Sequence of chain 1.C:
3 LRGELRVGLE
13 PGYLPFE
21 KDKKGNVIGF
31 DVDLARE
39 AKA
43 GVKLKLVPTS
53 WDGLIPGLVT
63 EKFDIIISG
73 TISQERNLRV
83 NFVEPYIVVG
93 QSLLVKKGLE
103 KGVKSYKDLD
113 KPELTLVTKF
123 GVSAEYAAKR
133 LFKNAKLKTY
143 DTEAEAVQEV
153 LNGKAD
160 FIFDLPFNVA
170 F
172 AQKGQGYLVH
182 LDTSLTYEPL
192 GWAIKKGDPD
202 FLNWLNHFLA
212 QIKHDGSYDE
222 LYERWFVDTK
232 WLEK

The protein below binds the small molecule below.
Small molecule (SMILES): N[C@@H](CCCC[NH3+])C(=O)O

Binding-site contacts:
Ligand atom N contacts residue GLY71 of chain 1.C at 2.6 Å (h-bond).
Ligand atom NZ contacts residue TRP53 of chain 1.C at 3.8 Å.
Ligand atom N contacts residue THR73 of chain 1.C at 3.3 Å (h-bond).
Ligand atom O contacts residue GLY71 of chain 1.C at 4.0 Å.
Ligand atom CA contacts residue SER125 of chain 1.C at 3.2 Å.
Ligand atom O contacts residue MSE72 of chain 1.C at 3.5 Å.
Ligand atom CA contacts residue ASP163 of chain 1.C at 3.4 Å.
Ligand atom OXT contacts residue VAL124 of chain 1.C at 3.6 Å.
Ligand atom N contacts residue ASP163 of chain 1.C at 3.0 Å (salt-bridge).
Ligand atom CA contacts residue GLY71 of chain 1.C at 3.8 Å.
Ligand atom NZ contacts residue GLU145 of chain 1.C at 3.3 Å (salt-bridge).
Ligand atom C contacts residue TRP53 of chain 1.C at 3.5 Å (hydrophobic).
Ligand atom O contacts residue ARG78 of chain 1.C at 2.9 Å (salt-bridge).
Ligand atom CD contacts residue TRP53 of chain 1.C at 3.7 Å (hydrophobic).
Ligand atom OXT contacts residue TRP53 of chain 1.C at 3.4 Å.
Ligand atom O contacts residue TRP53 of chain 1.C at 3.4 Å.
Ligand atom CE contacts residue TRP53 of chain 1.C at 3.5 Å (hydrophobic).
Ligand atom C contacts residue ARG78 of chain 1.C at 3.3 Å.
Ligand atom OXT contacts residue ARG78 of chain 1.C at 2.9 Å (salt-bridge).
Ligand atom CD contacts residue PHE162 of chain 1.C at 3.8 Å (hydrophobic).
Ligand atom O contacts residue SER125 of chain 1.C at 3.2 Å (h-bond).
Ligand atom CB contacts residue TYR15 of chain 1.C at 3.9 Å (hydrophobic).
Ligand atom O contacts residue THR73 of chain 1.C at 3.0 Å (h-bond).
Ligand atom CD contacts residue TYR15 of chain 1.C at 3.5 Å (hydrophobic).
Ligand atom CG contacts residue TRP53 of chain 1.C at 3.5 Å (hydrophobic).
Ligand atom CE contacts residue GLU12 of chain 1.C at 3.7 Å.
Ligand atom C contacts residue THR73 of chain 1.C at 3.6 Å.
Ligand atom CG contacts residue VAL124 of chain 1.C at 4.0 Å (hydrophobic).
Ligand atom NZ contacts residue TYR15 of chain 1.C at 3.9 Å.
Ligand atom CB contacts residue PHE162 of chain 1.C at 3.8 Å (hydrophobic).
Ligand atom N contacts residue TYR15 of chain 1.C at 3.9 Å.
Ligand atom N contacts residue MSE72 of chain 1.C at 4.0 Å.
Ligand atom OXT contacts residue SER125 of chain 1.C at 3.0 Å (h-bond).
Ligand atom N contacts residue SER125 of chain 1.C at 4.0 Å.
Ligand atom CA contacts residue THR73 of chain 1.C at 3.7 Å.
Ligand atom CE contacts residue GLU145 of chain 1.C at 4.0 Å.
Ligand atom CB contacts residue ASP163 of chain 1.C at 3.7 Å.
Ligand atom C contacts residue SER125 of chain 1.C at 2.8 Å.
Ligand atom NZ contacts residue GLU12 of chain 1.C at 3.0 Å (salt-bridge).
Ligand atom CB contacts residue VAL124 of chain 1.C at 4.1 Å (hydrophobic).